Sequence of chain 1.A:
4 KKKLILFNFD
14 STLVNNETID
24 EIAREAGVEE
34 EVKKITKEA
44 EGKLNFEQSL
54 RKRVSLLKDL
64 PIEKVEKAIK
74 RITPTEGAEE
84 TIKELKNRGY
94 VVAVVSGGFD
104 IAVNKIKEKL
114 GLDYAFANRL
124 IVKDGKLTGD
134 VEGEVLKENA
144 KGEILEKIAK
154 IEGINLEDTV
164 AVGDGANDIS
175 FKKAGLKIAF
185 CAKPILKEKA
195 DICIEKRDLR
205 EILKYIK

A protein and the small-molecule ligand that binds it are described below.
Small molecule (SMILES): N[C@@H](COP(=O)(O)O)C(=O)O

Binding-site contacts:
Ligand atom OG contacts residue SER99 of chain 1.A at 3.5 Å (h-bond).
Ligand atom O2P contacts residue ASP13 of chain 1.A at 3.1 Å (salt-bridge).
Ligand atom O contacts residue ARG56 of chain 1.A at 2.9 Å (salt-bridge).
Ligand atom CB contacts residue GLY101 of chain 1.A at 4.1 Å.
Ligand atom O1P contacts residue ASN11 of chain 1.A at 3.2 Å (h-bond).
Ligand atom OXT contacts residue LEU53 of chain 1.A at 4.0 Å.
Ligand atom O1P contacts residue ASP13 of chain 1.A at 3.7 Å.
Ligand atom N contacts residue ASP13 of chain 1.A at 3.7 Å.
Ligand atom CA contacts residue GLU20 of chain 1.A at 3.5 Å.
Ligand atom N contacts residue MSE43 of chain 1.A at 3.7 Å.
Ligand atom O1P contacts residue ASP167 of chain 1.A at 4.0 Å.
Ligand atom O3P contacts residue ASN170 of chain 1.A at 3.1 Å (h-bond).
Ligand atom OXT contacts residue PHE49 of chain 1.A at 3.2 Å.
Ligand atom C contacts residue ARG56 of chain 1.A at 3.4 Å.
Ligand atom O2P contacts residue PHE12 of chain 1.A at 2.8 Å (h-bond).
Ligand atom N contacts residue GLU20 of chain 1.A at 2.5 Å (salt-bridge).
Ligand atom O2P contacts residue GLY100 of chain 1.A at 3.9 Å.
Ligand atom P contacts residue SER99 of chain 1.A at 3.5 Å.
Ligand atom CB contacts residue GLY100 of chain 1.A at 4.0 Å.
Ligand atom OG contacts residue GLY100 of chain 1.A at 3.8 Å.
Ligand atom P contacts residue GLY100 of chain 1.A at 3.7 Å.
Ligand atom P contacts residue PHE12 of chain 1.A at 4.1 Å.
Ligand atom O contacts residue GLU20 of chain 1.A at 3.9 Å.
Ligand atom O3P contacts residue SER99 of chain 1.A at 3.6 Å.
Ligand atom P contacts residue ASP13 of chain 1.A at 3.8 Å.
Ligand atom C contacts residue PHE49 of chain 1.A at 3.8 Å (hydrophobic).
Ligand atom O contacts residue MSE43 of chain 1.A at 3.3 Å.
Ligand atom O2P contacts residue ASN11 of chain 1.A at 3.9 Å.
Ligand atom O2P contacts residue SER99 of chain 1.A at 2.6 Å (h-bond).
Ligand atom CB contacts residue ASP13 of chain 1.A at 3.6 Å.
Ligand atom O3P contacts residue LYS144 of chain 1.A at 2.7 Å (salt-bridge).
Ligand atom C contacts residue MSE43 of chain 1.A at 3.7 Å.
Ligand atom O contacts residue THR39 of chain 1.A at 3.4 Å.
Ligand atom CA contacts residue ASP13 of chain 1.A at 3.5 Å.
Ligand atom OG contacts residue ASP13 of chain 1.A at 2.8 Å (salt-bridge).
Ligand atom CB contacts residue ASN170 of chain 1.A at 4.1 Å.
Ligand atom OG contacts residue GLY101 of chain 1.A at 3.8 Å.
Ligand atom P contacts residue LYS144 of chain 1.A at 3.8 Å.
Ligand atom OXT contacts residue ARG56 of chain 1.A at 3.1 Å (salt-bridge).
Ligand atom O3P contacts residue GLY100 of chain 1.A at 2.8 Å (h-bond).